Sequence of chain 1.A:
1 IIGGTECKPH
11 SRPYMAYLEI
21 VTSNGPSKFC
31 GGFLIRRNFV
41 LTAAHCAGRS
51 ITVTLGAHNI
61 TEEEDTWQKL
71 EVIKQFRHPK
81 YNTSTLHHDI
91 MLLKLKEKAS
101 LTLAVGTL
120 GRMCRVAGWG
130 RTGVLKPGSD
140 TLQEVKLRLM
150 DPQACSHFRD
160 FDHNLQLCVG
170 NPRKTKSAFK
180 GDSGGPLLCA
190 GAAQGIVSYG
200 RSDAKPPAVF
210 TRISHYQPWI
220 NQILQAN

The small molecule below binds the protein below.
Small molecule (SMILES): CC(=O)N[C@@H]1[C@@H](O)[C@H](O)[C@@H](CO)O[C@H]1O

Binding-site contacts:
Ligand atom O5 contacts residue GLU62 of chain 1.A at 3.9 Å.
Ligand atom O6 contacts residue GLU62 of chain 1.A at 3.6 Å.
Ligand atom C2 contacts residue ASN59 of chain 1.A at 2.5 Å.
Ligand atom C7 contacts residue ASN59 of chain 1.A at 3.3 Å.
Ligand atom C1 contacts residue ASN59 of chain 1.A at 1.4 Å.
Ligand atom N2 contacts residue ASP139 of chain 1.A at 4.1 Å.
Ligand atom C6 contacts residue GLU62 of chain 1.A at 4.5 Å.
Ligand atom C4 contacts residue ASN59 of chain 1.A at 4.2 Å.
Ligand atom O7 contacts residue ASN59 of chain 1.A at 3.3 Å (h-bond).
Ligand atom O5 contacts residue THR61 of chain 1.A at 3.0 Å (h-bond).
Ligand atom C7 contacts residue THR140 of chain 1.A at 3.9 Å.
Ligand atom C5 contacts residue THR61 of chain 1.A at 3.1 Å.
Ligand atom C6 contacts residue THR61 of chain 1.A at 3.6 Å.
Ligand atom N2 contacts residue THR140 of chain 1.A at 4.5 Å.
Ligand atom C5 contacts residue ASN59 of chain 1.A at 3.7 Å.
Ligand atom O5 contacts residue ASN59 of chain 1.A at 2.4 Å (h-bond).
Ligand atom C3 contacts residue ASP139 of chain 1.A at 4.4 Å.
Ligand atom N2 contacts residue ASN59 of chain 1.A at 2.9 Å (h-bond).
Ligand atom O7 contacts residue THR140 of chain 1.A at 4.2 Å.
Ligand atom C3 contacts residue ASN59 of chain 1.A at 3.8 Å.
Ligand atom C8 contacts residue THR140 of chain 1.A at 3.7 Å.
Ligand atom C1 contacts residue THR61 of chain 1.A at 3.4 Å.
Ligand atom C1 contacts residue ASP139 of chain 1.A at 4.3 Å.